This protein binds this small molecule.
Small molecule (SMILES): C[C@@H](O)[C@@H](C)O

Sequence of chain 1.B:
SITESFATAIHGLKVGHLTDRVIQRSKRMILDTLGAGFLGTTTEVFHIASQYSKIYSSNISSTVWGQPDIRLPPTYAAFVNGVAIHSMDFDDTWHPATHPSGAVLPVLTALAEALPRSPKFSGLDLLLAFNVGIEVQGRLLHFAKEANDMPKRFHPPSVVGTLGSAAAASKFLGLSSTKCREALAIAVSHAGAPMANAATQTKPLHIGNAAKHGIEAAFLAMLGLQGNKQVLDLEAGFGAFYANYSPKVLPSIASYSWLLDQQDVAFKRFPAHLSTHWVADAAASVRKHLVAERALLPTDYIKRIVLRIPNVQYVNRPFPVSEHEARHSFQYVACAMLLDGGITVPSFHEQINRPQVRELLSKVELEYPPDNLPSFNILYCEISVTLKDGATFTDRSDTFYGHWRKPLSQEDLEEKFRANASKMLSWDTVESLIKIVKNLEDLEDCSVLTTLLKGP

Binding-site contacts:
Ligand atom O5 contacts residue PRO161 of chain 1.B at 3.5 Å.
Ligand atom O6 contacts residue NA1 of chain 1.K at 2.8 Å (h-bond).
Ligand atom O6 contacts residue PRO156 of chain 1.B at 3.6 Å.
Ligand atom C1 contacts residue VAL164 of chain 1.B at 3.7 Å (hydrophobic).
Ligand atom C2 contacts residue PHE246 of chain 1.B at 3.9 Å (hydrophobic).
Ligand atom C4 contacts residue NA1 of chain 1.K at 4.4 Å.
Ligand atom O6 contacts residue PHE159 of chain 1.B at 3.8 Å.
Ligand atom O6 contacts residue PRO161 of chain 1.B at 4.1 Å.
Ligand atom O5 contacts residue PHE159 of chain 1.B at 2.9 Å (h-bond).
Ligand atom C3 contacts residue ALA152 of chain 1.B at 4.4 Å (hydrophobic).
Ligand atom C1 contacts residue TYR247 of chain 1.B at 3.8 Å (hydrophobic).
Ligand atom C2 contacts residue PHE159 of chain 1.B at 3.9 Å (hydrophobic).
Ligand atom O5 contacts residue HIS160 of chain 1.B at 3.9 Å.
Ligand atom C1 contacts residue PHE246 of chain 1.B at 3.9 Å (hydrophobic).
Ligand atom C3 contacts residue NA1 of chain 1.K at 3.8 Å.
Ligand atom C2 contacts residue NA1 of chain 1.K at 3.7 Å.
Ligand atom O5 contacts residue VAL164 of chain 1.B at 3.9 Å.
Ligand atom C4 contacts residue GLU151 of chain 1.B at 3.5 Å.
Ligand atom C4 contacts residue ALA152 of chain 1.B at 3.8 Å (hydrophobic).
Ligand atom C3 contacts residue PHE159 of chain 1.B at 4.4 Å (hydrophobic).
Ligand atom O5 contacts residue NA1 of chain 1.K at 3.9 Å.
Ligand atom C3 contacts residue PRO161 of chain 1.B at 4.2 Å (hydrophobic).
Ligand atom C4 contacts residue TYR247 of chain 1.B at 4.0 Å (hydrophobic).